The protein below binds the small molecule below.
Small molecule (SMILES): CC(=O)N[C@@H]1[C@@H](O)[C@H](O)[C@@H](CO)O[C@H]1O

Binding-site contacts:
Ligand atom O5 contacts residue ASN102 of chain 1.C at 2.4 Å (h-bond).
Ligand atom C8 contacts residue GLY100 of chain 1.C at 3.8 Å.
Ligand atom O7 contacts residue PHE101 of chain 1.C at 4.5 Å.
Ligand atom C4 contacts residue ASN102 of chain 1.C at 4.3 Å.
Ligand atom O5 contacts residue THR104 of chain 1.C at 3.1 Å (h-bond).
Ligand atom C5 contacts residue ASN102 of chain 1.C at 3.7 Å.
Ligand atom O7 contacts residue GLY100 of chain 1.C at 3.3 Å.
Ligand atom C5 contacts residue THR104 of chain 1.C at 3.8 Å.
Ligand atom C7 contacts residue GLY100 of chain 1.C at 3.7 Å.
Ligand atom C7 contacts residue ASN102 of chain 1.C at 4.0 Å.
Ligand atom N2 contacts residue ASN102 of chain 1.C at 2.9 Å (h-bond).
Ligand atom C6 contacts residue THR104 of chain 1.C at 3.2 Å.
Ligand atom C2 contacts residue ASN102 of chain 1.C at 2.5 Å.
Ligand atom C1 contacts residue THR104 of chain 1.C at 4.2 Å.
Ligand atom C1 contacts residue ASN102 of chain 1.C at 1.4 Å.
Ligand atom C3 contacts residue ASN102 of chain 1.C at 3.8 Å.
Ligand atom O6 contacts residue THR104 of chain 1.C at 3.7 Å.

Sequence of chain 1.C:
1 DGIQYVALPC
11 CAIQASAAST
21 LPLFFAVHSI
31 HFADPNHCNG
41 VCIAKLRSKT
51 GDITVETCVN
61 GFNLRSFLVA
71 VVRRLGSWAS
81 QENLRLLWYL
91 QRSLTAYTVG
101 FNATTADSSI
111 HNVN